A protein and the small-molecule ligand that binds it are described below.
Small molecule (SMILES): C[C@H](N)C(=O)N[C@@H](CC(=O)O)C(=O)N[C@@H](CCCC[NH3+])C(=O)N[C@@H](C)C(=O)N[C@@H](CCCC[NH3+])C(=O)N[C@@H](COP(=O)(O)O)C(=O)N[C@@H](CS)C(=O)O

Binding-site contacts:
Ligand atom CB contacts residue TRP235 of chain 1.A at 3.5 Å (hydrophobic).
Ligand atom O1P contacts residue ARG61 of chain 1.A at 2.7 Å (salt-bridge).
Ligand atom CB contacts residue ASN231 of chain 1.A at 3.6 Å.
Ligand atom N contacts residue ASN231 of chain 1.A at 2.9 Å (h-bond).
Ligand atom NZ contacts residue GLU187 of chain 1.A at 3.1 Å (salt-bridge).
Ligand atom CA contacts residue ASN180 of chain 1.A at 3.3 Å.
Ligand atom C contacts residue ASN180 of chain 1.A at 3.5 Å.
Ligand atom CA contacts residue ASN231 of chain 1.A at 3.7 Å.
Ligand atom O2P contacts residue ARG61 of chain 1.A at 3.0 Å (salt-bridge).
Ligand atom NZ contacts residue ASP230 of chain 1.A at 2.9 Å (salt-bridge).
Ligand atom SG contacts residue FAR1 of chain 1.E at 1.8 Å.
Ligand atom O contacts residue LYS127 of chain 1.A at 2.9 Å (salt-bridge).
Ligand atom O contacts residue VAL183 of chain 1.A at 3.3 Å.
Ligand atom CE contacts residue ARG65 of chain 1.A at 3.3 Å.
Ligand atom SG contacts residue LEU179 of chain 1.A at 3.7 Å.
Ligand atom CA contacts residue LEU179 of chain 1.A at 3.7 Å (hydrophobic).
Ligand atom O contacts residue ASN231 of chain 1.A at 3.0 Å (h-bond).
Ligand atom CE contacts residue GLU187 of chain 1.A at 3.4 Å.
Ligand atom CE contacts residue ARG61 of chain 1.A at 3.4 Å.
Ligand atom CA contacts residue FAR1 of chain 1.E at 3.3 Å.
Ligand atom CD contacts residue GLU187 of chain 1.A at 3.7 Å.
Ligand atom OXT contacts residue LYS54 of chain 1.A at 3.4 Å (salt-bridge).
Ligand atom CA contacts residue ASN231 of chain 1.A at 3.7 Å.
Ligand atom O3P contacts residue TYR135 of chain 1.A at 2.7 Å (h-bond).
Ligand atom N contacts residue GLU187 of chain 1.A at 2.8 Å (salt-bridge).
Ligand atom CD contacts residue ASP230 of chain 1.A at 3.5 Å.
Ligand atom CB contacts residue ASN231 of chain 1.A at 3.5 Å.
Ligand atom CE contacts residue ASP230 of chain 1.A at 3.6 Å.
Ligand atom P contacts residue ARG134 of chain 1.A at 3.7 Å.
Ligand atom CD contacts residue ARG65 of chain 1.A at 3.5 Å.
Ligand atom P contacts residue ARG61 of chain 1.A at 3.7 Å.
Ligand atom O contacts residue ASN180 of chain 1.A at 2.9 Å (h-bond).
Ligand atom N contacts residue ASN180 of chain 1.A at 2.8 Å (h-bond).
Ligand atom CB contacts residue ASN180 of chain 1.A at 3.3 Å.
Ligand atom O2P contacts residue ARG134 of chain 1.A at 2.8 Å (salt-bridge).
Ligand atom CB contacts residue GLU187 of chain 1.A at 3.4 Å.
Ligand atom O contacts residue LEU234 of chain 1.A at 3.7 Å.
Ligand atom O3P contacts residue ARG134 of chain 1.A at 2.6 Å (salt-bridge).
Ligand atom CA contacts residue GLU187 of chain 1.A at 3.7 Å.
Ligand atom CB contacts residue FAR1 of chain 1.E at 2.6 Å.

Sequence of chain 1.A:
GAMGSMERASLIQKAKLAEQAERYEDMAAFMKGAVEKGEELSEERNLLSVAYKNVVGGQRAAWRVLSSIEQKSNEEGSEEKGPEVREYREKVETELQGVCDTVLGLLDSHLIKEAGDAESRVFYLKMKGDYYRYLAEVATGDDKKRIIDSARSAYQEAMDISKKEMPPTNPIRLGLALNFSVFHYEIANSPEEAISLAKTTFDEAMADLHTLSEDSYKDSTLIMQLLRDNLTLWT